Binding-site contacts:
Ligand atom C28 contacts residue LEU28 of chain 1.A at 3.8 Å (hydrophobic).
Ligand atom C22 contacts residue ASP159 of chain 1.A at 3.3 Å.
Ligand atom N32 contacts residue MET97 of chain 1.A at 3.2 Å (h-bond).
Ligand atom C15 contacts residue TYR171 of chain 1.A at 3.7 Å (hydrophobic).
Ligand atom C44 contacts residue LEU148 of chain 1.A at 3.6 Å (hydrophobic).
Ligand atom N32 contacts residue GLY100 of chain 1.A at 3.6 Å.
Ligand atom C31 contacts residue GLY100 of chain 1.A at 3.5 Å.
Ligand atom N32 contacts residue ALA98 of chain 1.A at 3.5 Å (h-bond).
Ligand atom N30 contacts residue MET97 of chain 1.A at 3.0 Å (h-bond).
Ligand atom C5 contacts residue ASP159 of chain 1.A at 3.4 Å.
Ligand atom F14 contacts residue PHE33 of chain 1.A at 3.3 Å.
Ligand atom C10 contacts residue ASP159 of chain 1.A at 3.6 Å.
Ligand atom C35 contacts residue LEU28 of chain 1.A at 3.7 Å (hydrophobic).
Ligand atom C44 contacts residue GLU95 of chain 1.A at 3.2 Å.
Ligand atom C33 contacts residue ALA98 of chain 1.A at 3.4 Å (hydrophobic).
Ligand atom O45 contacts residue TYR96 of chain 1.A at 3.6 Å.
Ligand atom C4 contacts residue ASP159 of chain 1.A at 3.6 Å.
Ligand atom C16 contacts residue SER163 of chain 1.A at 3.7 Å.
Ligand atom C7 contacts residue ASN146 of chain 1.A at 3.5 Å.
Ligand atom O12 contacts residue LYS50 of chain 1.A at 2.8 Å (salt-bridge).
Ligand atom C3 contacts residue ASN146 of chain 1.A at 3.5 Å.
Ligand atom C20 contacts residue VAL36 of chain 1.A at 3.5 Å (hydrophobic).
Ligand atom C15 contacts residue SER163 of chain 1.A at 3.7 Å.
Ligand atom N26 contacts residue LEU148 of chain 1.A at 3.5 Å.
Ligand atom C36 contacts residue GLY100 of chain 1.A at 3.7 Å.
Ligand atom C44 contacts residue ALA48 of chain 1.A at 3.4 Å (hydrophobic).
Ligand atom O23 contacts residue LYS50 of chain 1.A at 2.8 Å (salt-bridge).
Ligand atom O23 contacts residue ASP159 of chain 1.A at 2.7 Å (salt-bridge).
Ligand atom C31 contacts residue MET97 of chain 1.A at 3.5 Å (hydrophobic).
Ligand atom C19 contacts residue VAL36 of chain 1.A at 3.6 Å (hydrophobic).
Ligand atom C10 contacts residue LYS50 of chain 1.A at 3.7 Å.
Ligand atom C44 contacts residue THR94 of chain 1.A at 3.4 Å.
Ligand atom C21 contacts residue VAL36 of chain 1.A at 3.7 Å (hydrophobic).
Ligand atom F14 contacts residue ASP159 of chain 1.A at 3.7 Å.
Ligand atom C16 contacts residue TYR171 of chain 1.A at 3.4 Å (hydrophobic).
Ligand atom C13 contacts residue TYR171 of chain 1.A at 3.8 Å (hydrophobic).
Ligand atom C21 contacts residue GLY31 of chain 1.A at 3.7 Å.
Ligand atom F14 contacts residue LYS50 of chain 1.A at 3.2 Å.
Ligand atom C6 contacts residue ASP159 of chain 1.A at 3.7 Å.
Ligand atom O45 contacts residue MET97 of chain 1.A at 2.8 Å (h-bond).

This protein binds this small molecule.
Small molecule (SMILES): CN1CCN(c2ccc(Nc3cc(-c4cccc(-n5ccc6cc(C7CC7)cc(F)c6c5=O)c4CO)cn(C)c3=O)nc2)CC1

Sequence of chain 1.A:
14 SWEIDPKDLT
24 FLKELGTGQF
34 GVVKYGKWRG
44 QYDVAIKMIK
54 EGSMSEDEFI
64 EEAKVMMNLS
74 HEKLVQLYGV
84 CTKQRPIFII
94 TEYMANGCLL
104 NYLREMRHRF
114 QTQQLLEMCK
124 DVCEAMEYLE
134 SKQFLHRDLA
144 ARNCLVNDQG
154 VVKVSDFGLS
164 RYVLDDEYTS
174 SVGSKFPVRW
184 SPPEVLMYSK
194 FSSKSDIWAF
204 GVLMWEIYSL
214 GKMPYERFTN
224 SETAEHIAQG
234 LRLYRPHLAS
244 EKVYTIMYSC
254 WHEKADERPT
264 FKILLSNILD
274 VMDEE